Sequence of chain 1.Q:
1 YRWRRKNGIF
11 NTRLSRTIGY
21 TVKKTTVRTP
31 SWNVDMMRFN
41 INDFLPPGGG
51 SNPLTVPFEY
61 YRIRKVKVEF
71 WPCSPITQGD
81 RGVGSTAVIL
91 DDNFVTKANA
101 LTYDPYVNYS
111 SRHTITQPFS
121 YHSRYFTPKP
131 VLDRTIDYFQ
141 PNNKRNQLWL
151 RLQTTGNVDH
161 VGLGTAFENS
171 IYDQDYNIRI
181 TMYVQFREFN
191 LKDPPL

Binding-site contacts:
Ligand atom C5 contacts residue TYR125 of chain 1.Q at 4.0 Å (hydrophobic).
Ligand atom C6 contacts residue TYR125 of chain 1.Q at 4.0 Å (hydrophobic).
Ligand atom C2 contacts residue TYR125 of chain 1.Q at 3.7 Å (hydrophobic).
Ligand atom P contacts residue THR114 of chain 1.P at 3.1 Å.
Ligand atom P contacts residue TYR121 of chain 1.Q at 4.2 Å.
Ligand atom C8 contacts residue TYR183 of chain 1.Q at 3.7 Å (hydrophobic).
Ligand atom O3' contacts residue THR114 of chain 1.P at 3.6 Å.
Ligand atom N2 contacts residue TYR125 of chain 1.Q at 3.8 Å.
Ligand atom C4' contacts residue ASN11 of chain 1.Q at 4.2 Å.
Ligand atom O3' contacts residue ASN11 of chain 1.Q at 3.5 Å (h-bond).
Ligand atom P contacts residue ARG13 of chain 1.Q at 3.4 Å.
Ligand atom OP1 contacts residue THR114 of chain 1.P at 3.4 Å (h-bond).
Ligand atom N3 contacts residue TYR125 of chain 1.Q at 3.8 Å.
Ligand atom C6 contacts residue LYS67 of chain 1.Q at 3.8 Å.
Ligand atom OP1 contacts residue TRP71 of chain 1.Q at 3.4 Å.
Ligand atom OP2 contacts residue TYR121 of chain 1.Q at 3.1 Å.
Ligand atom O6 contacts residue LYS67 of chain 1.Q at 4.1 Å.
Ligand atom P contacts residue ARG112 of chain 1.P at 4.0 Å.
Ligand atom N9 contacts residue TYR125 of chain 1.Q at 4.0 Å.
Ligand atom C2' contacts residue LYS67 of chain 1.Q at 3.7 Å.
Ligand atom C2' contacts residue TYR125 of chain 1.Q at 3.8 Å (hydrophobic).
Ligand atom C5' contacts residue TRP71 of chain 1.Q at 3.7 Å (hydrophobic).
Ligand atom C5 contacts residue LYS67 of chain 1.Q at 4.0 Å.
Ligand atom OP1 contacts residue LYS6 of chain 1.BA at 4.0 Å.
Ligand atom C2' contacts residue TYR183 of chain 1.Q at 3.9 Å (hydrophobic).
Ligand atom C4 contacts residue TYR125 of chain 1.Q at 4.0 Å (hydrophobic).
Ligand atom O5' contacts residue TYR183 of chain 1.Q at 4.0 Å.
Ligand atom OP2 contacts residue TYR183 of chain 1.Q at 3.2 Å.
Ligand atom O3' contacts residue ARG13 of chain 1.Q at 4.0 Å.
Ligand atom C8 contacts residue LYS67 of chain 1.Q at 3.3 Å.
Ligand atom C3' contacts residue TYR183 of chain 1.Q at 3.7 Å (hydrophobic).
Ligand atom OP2 contacts residue ARG13 of chain 1.Q at 2.2 Å (salt-bridge).
Ligand atom O6 contacts residue TYR125 of chain 1.Q at 4.2 Å.
Ligand atom OP1 contacts residue ARG13 of chain 1.Q at 3.9 Å.
Ligand atom N7 contacts residue LYS67 of chain 1.Q at 3.0 Å (salt-bridge).
Ligand atom OP2 contacts residue ARG112 of chain 1.P at 2.6 Å (salt-bridge).
Ligand atom O6 contacts residue SER123 of chain 1.Q at 3.9 Å.
Ligand atom N1 contacts residue TYR125 of chain 1.Q at 4.0 Å.
Ligand atom OP2 contacts residue THR114 of chain 1.P at 2.2 Å (h-bond).
Ligand atom C3' contacts residue ARG13 of chain 1.Q at 4.1 Å.

Sequence of chain 1.P:
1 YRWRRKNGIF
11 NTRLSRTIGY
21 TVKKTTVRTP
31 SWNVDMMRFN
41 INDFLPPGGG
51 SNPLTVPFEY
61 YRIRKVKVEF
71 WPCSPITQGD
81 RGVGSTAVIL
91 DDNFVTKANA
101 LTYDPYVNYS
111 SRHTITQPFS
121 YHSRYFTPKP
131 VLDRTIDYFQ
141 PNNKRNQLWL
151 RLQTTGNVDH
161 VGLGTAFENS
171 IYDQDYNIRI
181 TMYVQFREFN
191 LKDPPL

A small-molecule ligand and the protein it binds are described below.
Small molecule (SMILES): Nc1ccn([C@H]2C[C@H](O[P](=O)(O)OC[C@H]3O[C@@H](n4ccc(N)nc4=O)C[C@@H]3O[P](=O)(O)OC[C@H]3O[C@@H](n4cnc5c(=O)[nH]c(N)nc54)C[C@@H]3O[P](=O)(O)OC[C@H]3O[C@@H](n4cnc5c(=O)[nH]c(N)nc54)C[C@@H]3O)[C@@H](COP(=O)=O)O2)c(=O)n1

Sequence of chain 1.BA:
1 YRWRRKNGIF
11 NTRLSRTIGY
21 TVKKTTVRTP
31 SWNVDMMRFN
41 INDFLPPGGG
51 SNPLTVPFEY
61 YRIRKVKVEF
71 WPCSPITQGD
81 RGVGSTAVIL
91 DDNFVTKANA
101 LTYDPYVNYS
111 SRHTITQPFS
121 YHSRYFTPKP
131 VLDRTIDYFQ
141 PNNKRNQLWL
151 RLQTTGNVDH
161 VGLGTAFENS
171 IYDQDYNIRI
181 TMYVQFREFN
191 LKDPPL